Sequence of chain 1.D:
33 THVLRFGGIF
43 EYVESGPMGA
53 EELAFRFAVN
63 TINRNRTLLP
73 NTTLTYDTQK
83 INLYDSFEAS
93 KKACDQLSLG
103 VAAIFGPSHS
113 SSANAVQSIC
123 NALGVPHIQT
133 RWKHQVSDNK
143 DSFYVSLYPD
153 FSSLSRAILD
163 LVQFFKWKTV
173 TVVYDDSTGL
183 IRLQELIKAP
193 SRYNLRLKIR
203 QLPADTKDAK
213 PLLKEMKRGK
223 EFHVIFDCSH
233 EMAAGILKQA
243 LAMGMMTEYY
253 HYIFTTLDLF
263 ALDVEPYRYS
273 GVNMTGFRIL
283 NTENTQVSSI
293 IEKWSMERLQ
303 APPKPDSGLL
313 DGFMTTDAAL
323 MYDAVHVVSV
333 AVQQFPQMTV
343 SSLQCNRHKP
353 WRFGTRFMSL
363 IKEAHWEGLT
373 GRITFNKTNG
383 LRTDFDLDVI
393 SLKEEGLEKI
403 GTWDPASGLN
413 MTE

Binding-site contacts:
Ligand atom O6 contacts residue GLU369 of chain 1.D at 3.4 Å (salt-bridge).
Ligand atom O7 contacts residue ASN67 of chain 1.D at 4.0 Å.
Ligand atom O7 contacts residue GLN288 of chain 1.D at 4.2 Å.
Ligand atom C3 contacts residue ASN67 of chain 1.D at 3.8 Å.
Ligand atom O5 contacts residue ASN67 of chain 1.D at 2.2 Å (h-bond).
Ligand atom C6 contacts residue TRP368 of chain 1.D at 4.4 Å (hydrophobic).
Ligand atom C5 contacts residue ASN67 of chain 1.D at 3.6 Å.
Ligand atom C1 contacts residue ASN67 of chain 1.D at 1.4 Å.
Ligand atom C7 contacts residue ASN67 of chain 1.D at 3.8 Å.
Ligand atom C6 contacts residue GLN288 of chain 1.D at 4.4 Å.
Ligand atom N2 contacts residue ASN67 of chain 1.D at 3.0 Å (h-bond).
Ligand atom C2 contacts residue ASN67 of chain 1.D at 2.6 Å.
Ligand atom O3 contacts residue GLN288 of chain 1.D at 4.0 Å.
Ligand atom C4 contacts residue ASN67 of chain 1.D at 4.2 Å.

A protein and the small-molecule ligand that binds it are described below.
Small molecule (SMILES): CC(=O)N[C@H]1[C@H](O[C@H]2[C@H](O)[C@@H](NC(C)=O)CO[C@@H]2CO)O[C@H](CO)[C@@H](O[C@@H]2O[C@H](CO)[C@@H](O)[C@H](O)[C@@H]2O)[C@@H]1O